Sequence of chain 10.A:
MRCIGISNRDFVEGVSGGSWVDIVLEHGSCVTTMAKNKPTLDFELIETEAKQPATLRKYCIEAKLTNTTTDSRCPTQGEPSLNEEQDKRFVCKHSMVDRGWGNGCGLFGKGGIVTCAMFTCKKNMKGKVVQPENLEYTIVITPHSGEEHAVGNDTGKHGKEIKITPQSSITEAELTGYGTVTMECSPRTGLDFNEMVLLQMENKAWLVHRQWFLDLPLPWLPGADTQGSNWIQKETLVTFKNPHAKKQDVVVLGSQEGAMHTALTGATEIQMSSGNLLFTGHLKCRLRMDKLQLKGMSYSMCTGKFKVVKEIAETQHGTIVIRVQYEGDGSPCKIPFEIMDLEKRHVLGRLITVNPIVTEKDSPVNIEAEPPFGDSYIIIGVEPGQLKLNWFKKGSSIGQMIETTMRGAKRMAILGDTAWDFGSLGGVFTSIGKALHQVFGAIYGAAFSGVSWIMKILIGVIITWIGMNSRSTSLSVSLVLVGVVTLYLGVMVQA

Sequence of chain 24.A:
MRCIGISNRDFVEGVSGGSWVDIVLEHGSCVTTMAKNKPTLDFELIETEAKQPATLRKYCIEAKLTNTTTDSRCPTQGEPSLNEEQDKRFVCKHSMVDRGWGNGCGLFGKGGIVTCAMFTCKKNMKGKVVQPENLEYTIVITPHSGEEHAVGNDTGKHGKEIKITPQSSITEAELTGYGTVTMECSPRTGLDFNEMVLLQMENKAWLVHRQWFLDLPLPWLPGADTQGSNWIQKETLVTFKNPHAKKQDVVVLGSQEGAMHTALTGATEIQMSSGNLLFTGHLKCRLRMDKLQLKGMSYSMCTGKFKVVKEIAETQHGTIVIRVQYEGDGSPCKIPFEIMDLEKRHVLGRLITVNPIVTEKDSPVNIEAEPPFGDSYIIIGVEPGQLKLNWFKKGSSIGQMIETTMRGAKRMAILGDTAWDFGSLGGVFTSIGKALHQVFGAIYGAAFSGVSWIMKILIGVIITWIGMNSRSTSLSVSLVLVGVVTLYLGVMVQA

Binding-site contacts:
Ligand atom O5 contacts residue GLY156 of chain 10.A at 4.1 Å.
Ligand atom C4 contacts residue HIS149 of chain 10.A at 3.7 Å.
Ligand atom O6 contacts residue HIS149 of chain 10.A at 3.5 Å.
Ligand atom N2 contacts residue HIS149 of chain 10.A at 4.2 Å.
Ligand atom O6 contacts residue HIS158 of chain 10.A at 3.5 Å.
Ligand atom C5 contacts residue HIS149 of chain 10.A at 4.2 Å.
Ligand atom C6 contacts residue GLY156 of chain 10.A at 3.8 Å.
Ligand atom C1 contacts residue THR155 of chain 10.A at 3.9 Å.
Ligand atom C8 contacts residue ASN153 of chain 10.A at 4.5 Å.
Ligand atom C6 contacts residue HIS158 of chain 10.A at 3.6 Å.
Ligand atom C3 contacts residue ASN153 of chain 10.A at 3.9 Å.
Ligand atom O5 contacts residue HIS149 of chain 10.A at 3.6 Å (h-bond).
Ligand atom C4 contacts residue ASN153 of chain 10.A at 4.2 Å.
Ligand atom C5 contacts residue HIS158 of chain 10.A at 4.0 Å.
Ligand atom C5 contacts residue ASN153 of chain 10.A at 3.6 Å.
Ligand atom C2 contacts residue HIS149 of chain 10.A at 3.4 Å.
Ligand atom O7 contacts residue HIS149 of chain 10.A at 3.3 Å.
Ligand atom O5 contacts residue ASN153 of chain 10.A at 2.3 Å (h-bond).
Ligand atom O5 contacts residue THR155 of chain 10.A at 3.9 Å.
Ligand atom C1 contacts residue ASN153 of chain 10.A at 1.4 Å.
Ligand atom C5 contacts residue GLY156 of chain 10.A at 4.1 Å.
Ligand atom C1 contacts residue HIS149 of chain 10.A at 3.6 Å.
Ligand atom C3 contacts residue HIS149 of chain 10.A at 4.3 Å.
Ligand atom N2 contacts residue ASN153 of chain 10.A at 3.1 Å (h-bond).
Ligand atom C1 contacts residue HIS158 of chain 10.A at 4.2 Å.
Ligand atom C8 contacts residue GLY102 of chain 24.A at 3.5 Å.
Ligand atom O3 contacts residue HIS149 of chain 10.A at 4.2 Å.
Ligand atom C2 contacts residue ASN153 of chain 10.A at 2.5 Å.
Ligand atom C7 contacts residue HIS149 of chain 10.A at 4.3 Å.
Ligand atom C7 contacts residue ASN153 of chain 10.A at 4.1 Å.
Ligand atom O5 contacts residue HIS158 of chain 10.A at 3.2 Å.

A small-molecule ligand and the protein it binds are described below.
Small molecule (SMILES): CC(=O)N[C@H]1[C@H](O[C@H]2[C@H](O)[C@@H](NC(C)=O)CO[C@@H]2CO)O[C@H](CO)[C@@H](O)[C@@H]1O